Binding-site contacts:
Ligand atom C8 contacts residue SER87 of chain 1.A at 4.3 Å.
Ligand atom N2 contacts residue ASN85 of chain 1.A at 2.8 Å (h-bond).
Ligand atom C8 contacts residue ASN85 of chain 1.A at 4.2 Å.
Ligand atom O2 contacts residue PHE22 of chain 1.A at 4.2 Å.
Ligand atom C1 contacts residue ASN85 of chain 1.A at 1.4 Å.
Ligand atom C5 contacts residue ASN85 of chain 1.A at 3.7 Å.
Ligand atom C5 contacts residue LEU55 of chain 1.A at 4.2 Å (hydrophobic).
Ligand atom C7 contacts residue ASN85 of chain 1.A at 3.4 Å.
Ligand atom C6 contacts residue PHE372 of chain 1.A at 4.2 Å (hydrophobic).
Ligand atom C8 contacts residue TYR184 of chain 1.A at 4.3 Å (hydrophobic).
Ligand atom C6 contacts residue TYR492 of chain 1.A at 3.8 Å (hydrophobic).
Ligand atom O5 contacts residue ASN85 of chain 1.A at 2.4 Å (h-bond).
Ligand atom O7 contacts residue ASN85 of chain 1.A at 3.5 Å (h-bond).
Ligand atom O5 contacts residue TRP51 of chain 1.A at 4.0 Å.
Ligand atom O5 contacts residue LEU55 of chain 1.A at 4.1 Å.
Ligand atom C7 contacts residue GLN84 of chain 1.A at 4.5 Å.
Ligand atom C8 contacts residue GLN84 of chain 1.A at 4.2 Å.
Ligand atom O5 contacts residue LEU55 of chain 1.A at 4.5 Å.
Ligand atom C6 contacts residue LEU55 of chain 1.A at 4.0 Å (hydrophobic).
Ligand atom O4 contacts residue TYR492 of chain 1.A at 4.0 Å.
Ligand atom C6 contacts residue LEU373 of chain 1.A at 3.7 Å (hydrophobic).
Ligand atom C4 contacts residue ASN85 of chain 1.A at 4.2 Å.
Ligand atom C6 contacts residue TRP51 of chain 1.A at 4.3 Å (hydrophobic).
Ligand atom C3 contacts residue ASN85 of chain 1.A at 3.8 Å.
Ligand atom O6 contacts residue TYR492 of chain 1.A at 4.5 Å.
Ligand atom O7 contacts residue TYR184 of chain 1.A at 4.0 Å.
Ligand atom O4 contacts residue PHE372 of chain 1.A at 3.8 Å.
Ligand atom O3 contacts residue ASN376 of chain 1.A at 4.0 Å.
Ligand atom C2 contacts residue PHE22 of chain 1.A at 4.2 Å (hydrophobic).
Ligand atom C1 contacts residue TRP51 of chain 1.A at 4.2 Å (hydrophobic).
Ligand atom O7 contacts residue GLN84 of chain 1.A at 4.2 Å.
Ligand atom C8 contacts residue TRP51 of chain 1.A at 3.4 Å (hydrophobic).
Ligand atom C2 contacts residue ASN85 of chain 1.A at 2.4 Å.

Sequence of chain 1.A:
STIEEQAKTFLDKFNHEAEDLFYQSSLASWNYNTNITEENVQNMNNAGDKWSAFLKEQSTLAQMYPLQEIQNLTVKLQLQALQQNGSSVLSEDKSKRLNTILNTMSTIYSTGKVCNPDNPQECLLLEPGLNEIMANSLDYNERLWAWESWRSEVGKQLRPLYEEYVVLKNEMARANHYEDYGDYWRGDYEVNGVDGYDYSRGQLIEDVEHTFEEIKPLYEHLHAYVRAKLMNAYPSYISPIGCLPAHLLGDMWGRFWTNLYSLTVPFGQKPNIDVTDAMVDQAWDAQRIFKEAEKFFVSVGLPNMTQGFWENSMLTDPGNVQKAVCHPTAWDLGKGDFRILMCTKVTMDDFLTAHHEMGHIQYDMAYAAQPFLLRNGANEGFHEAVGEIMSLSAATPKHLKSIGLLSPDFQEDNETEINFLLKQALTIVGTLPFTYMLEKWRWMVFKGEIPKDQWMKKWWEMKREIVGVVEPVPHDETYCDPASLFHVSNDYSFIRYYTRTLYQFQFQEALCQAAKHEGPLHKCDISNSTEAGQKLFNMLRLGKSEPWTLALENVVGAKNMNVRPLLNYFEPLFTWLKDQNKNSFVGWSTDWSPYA

This small molecule binds to this protein.
Small molecule (SMILES): CC(=O)N[C@H]1[C@H](O[C@H]2[C@H](O)[C@@H](NC(C)=O)CO[C@@H]2CO[C@@H]2O[C@@H](C)[C@@H](O)[C@@H](O)[C@@H]2O)O[C@H](CO)[C@@H](O)[C@@H]1O